Sequence of chain 56.F:
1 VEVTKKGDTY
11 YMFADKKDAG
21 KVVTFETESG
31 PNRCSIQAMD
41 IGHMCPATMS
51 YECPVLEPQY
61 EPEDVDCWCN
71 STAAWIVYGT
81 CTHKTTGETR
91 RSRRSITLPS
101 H

This small molecule binds to this protein.
Small molecule (SMILES): CC(=O)N[C@@H]1[C@@H](O)[C@H](O)[C@@H](CO)O[C@H]1O

Binding-site contacts:
Ligand atom C1 contacts residue ARG33 of chain 56.F at 4.2 Å.
Ligand atom N2 contacts residue PRO31 of chain 56.F at 2.8 Å (h-bond).
Ligand atom C3 contacts residue ASN70 of chain 56.F at 3.8 Å.
Ligand atom C3 contacts residue PRO31 of chain 56.F at 4.0 Å (hydrophobic).
Ligand atom N2 contacts residue ASN70 of chain 56.F at 2.9 Å (h-bond).
Ligand atom C4 contacts residue ASN70 of chain 56.F at 4.2 Å.
Ligand atom C2 contacts residue ASN70 of chain 56.F at 2.5 Å.
Ligand atom C6 contacts residue ARG33 of chain 56.F at 4.1 Å.
Ligand atom O5 contacts residue ASN70 of chain 56.F at 2.4 Å (h-bond).
Ligand atom C7 contacts residue ASN70 of chain 56.F at 3.1 Å.
Ligand atom C7 contacts residue PRO31 of chain 56.F at 3.4 Å (hydrophobic).
Ligand atom C5 contacts residue ASN70 of chain 56.F at 3.7 Å.
Ligand atom C2 contacts residue PRO31 of chain 56.F at 3.9 Å (hydrophobic).
Ligand atom C8 contacts residue ASN70 of chain 56.F at 3.6 Å.
Ligand atom O7 contacts residue ASN70 of chain 56.F at 3.3 Å (h-bond).
Ligand atom N2 contacts residue ASN32 of chain 56.F at 4.2 Å.
Ligand atom O7 contacts residue PRO31 of chain 56.F at 3.2 Å (h-bond).
Ligand atom O6 contacts residue ARG33 of chain 56.F at 3.6 Å.
Ligand atom O7 contacts residue SER71 of chain 56.F at 4.2 Å.
Ligand atom C5 contacts residue ARG33 of chain 56.F at 4.1 Å.
Ligand atom C1 contacts residue ASN70 of chain 56.F at 1.4 Å.
Ligand atom O3 contacts residue PRO31 of chain 56.F at 4.0 Å.